Binding-site contacts:
Ligand atom C14 contacts residue PHE423 of chain 1.C at 3.9 Å (hydrophobic).
Ligand atom C14 contacts residue TYR377 of chain 1.C at 3.9 Å (hydrophobic).
Ligand atom C12 contacts residue PHE423 of chain 1.C at 3.5 Å (hydrophobic).
Ligand atom C21 contacts residue ASP642 of chain 1.C at 3.4 Å.
Ligand atom C36 contacts residue PHE491 of chain 1.C at 3.4 Å (hydrophobic).
Ligand atom O17 contacts residue ASN373 of chain 1.C at 2.4 Å (h-bond).
Ligand atom C12 contacts residue THR419 of chain 1.C at 3.1 Å.
Ligand atom C10 contacts residue PHE423 of chain 1.C at 3.8 Å (hydrophobic).
Ligand atom C08 contacts residue ASN373 of chain 1.C at 3.1 Å.
Ligand atom C24 contacts residue SER646 of chain 1.C at 3.3 Å.
Ligand atom C11 contacts residue PHE423 of chain 1.C at 3.6 Å (hydrophobic).
Ligand atom N19 contacts residue SER646 of chain 1.C at 3.2 Å.
Ligand atom C13 contacts residue THR419 of chain 1.C at 3.3 Å.
Ligand atom CL37 contacts residue PHE370 of chain 1.C at 3.2 Å.
Ligand atom C07 contacts residue ASN373 of chain 1.C at 2.9 Å.
Ligand atom O42 contacts residue ASN373 of chain 1.C at 3.0 Å (h-bond).
Ligand atom O41 contacts residue THR426 of chain 1.C at 3.2 Å (h-bond).
Ligand atom CL37 contacts residue ASN373 of chain 1.C at 3.4 Å.
Ligand atom C11 contacts residue LEU422 of chain 1.C at 3.5 Å (hydrophobic).
Ligand atom C03 contacts residue SER369 of chain 1.C at 3.2 Å.
Ligand atom C38 contacts residue ASN373 of chain 1.C at 3.7 Å.
Ligand atom O40 contacts residue TYR452 of chain 1.C at 3.1 Å.
Ligand atom O31 contacts residue ASN487 of chain 1.C at 3.7 Å.
Ligand atom C25 contacts residue TYR452 of chain 1.C at 3.8 Å (hydrophobic).
Ligand atom C13 contacts residue PHE423 of chain 1.C at 3.7 Å (hydrophobic).
Ligand atom CL34 contacts residue ASP642 of chain 1.C at 3.0 Å.
Ligand atom O31 contacts residue TYR490 of chain 1.C at 3.1 Å.
Ligand atom O41 contacts residue TYR452 of chain 1.C at 3.1 Å (h-bond).
Ligand atom N06 contacts residue ASN373 of chain 1.C at 3.9 Å.
Ligand atom N29 contacts residue TYR452 of chain 1.C at 3.7 Å.
Ligand atom S16 contacts residue ASN373 of chain 1.C at 3.0 Å (h-bond).
Ligand atom C04 contacts residue SER646 of chain 1.C at 3.3 Å.
Ligand atom O40 contacts residue ASN487 of chain 1.C at 3.5 Å (h-bond).
Ligand atom C38 contacts residue PHE491 of chain 1.C at 3.5 Å (hydrophobic).
Ligand atom C18 contacts residue SER646 of chain 1.C at 3.2 Å.
Ligand atom C05 contacts residue SER646 of chain 1.C at 3.4 Å.
Ligand atom CL37 contacts residue PHE491 of chain 1.C at 3.5 Å.
Ligand atom C20 contacts residue ASP642 of chain 1.C at 3.2 Å.
Ligand atom O42 contacts residue SER646 of chain 1.C at 3.9 Å.
Ligand atom C26 contacts residue TYR452 of chain 1.C at 3.4 Å (hydrophobic).

The protein below binds the small molecule below.
Small molecule (SMILES): CC(C)C[C@H](NC(=O)c1cc2ccccc2s1)C(=O)N1CCN(C(=O)[C@H](CO)NS(=O)(=O)c2ccc(Cl)cc2Cl)CC1

Sequence of chain 1.C:
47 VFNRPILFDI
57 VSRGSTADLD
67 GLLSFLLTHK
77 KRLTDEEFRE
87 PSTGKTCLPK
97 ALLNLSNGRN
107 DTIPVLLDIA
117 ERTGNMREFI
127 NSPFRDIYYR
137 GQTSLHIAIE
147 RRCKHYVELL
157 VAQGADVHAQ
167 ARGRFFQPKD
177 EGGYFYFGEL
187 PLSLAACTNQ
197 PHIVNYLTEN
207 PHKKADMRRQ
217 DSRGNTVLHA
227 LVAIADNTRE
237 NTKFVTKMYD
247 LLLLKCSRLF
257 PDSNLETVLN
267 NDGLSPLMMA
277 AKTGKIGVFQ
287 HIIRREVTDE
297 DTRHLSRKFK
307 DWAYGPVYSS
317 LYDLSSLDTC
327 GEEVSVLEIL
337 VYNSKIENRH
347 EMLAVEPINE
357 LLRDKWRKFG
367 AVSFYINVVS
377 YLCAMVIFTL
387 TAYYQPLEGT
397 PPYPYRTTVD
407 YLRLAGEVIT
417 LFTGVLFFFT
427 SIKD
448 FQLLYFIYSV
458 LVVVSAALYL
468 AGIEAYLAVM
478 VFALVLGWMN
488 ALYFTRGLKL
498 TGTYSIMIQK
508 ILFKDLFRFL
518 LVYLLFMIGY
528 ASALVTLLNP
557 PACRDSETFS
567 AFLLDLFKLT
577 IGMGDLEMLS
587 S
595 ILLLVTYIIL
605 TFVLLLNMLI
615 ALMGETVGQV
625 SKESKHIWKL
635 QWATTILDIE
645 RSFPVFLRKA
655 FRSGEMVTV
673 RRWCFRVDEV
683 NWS